Binding-site contacts:
Ligand atom C6 contacts residue ASP54 of chain 1.L at 3.7 Å.
Ligand atom O6 contacts residue TYR48 of chain 1.L at 3.7 Å.
Ligand atom C3 contacts residue ASN135 of chain 1.L at 3.7 Å.
Ligand atom O4 contacts residue ASN135 of chain 1.L at 2.5 Å (h-bond).
Ligand atom O2 contacts residue GLN133 of chain 1.L at 3.6 Å.
Ligand atom O3 contacts residue ASN135 of chain 1.L at 3.2 Å (h-bond).
Ligand atom C6 contacts residue ILE52 of chain 1.L at 3.3 Å (hydrophobic).
Ligand atom O2 contacts residue ILE13 of chain 1.L at 3.4 Å.
Ligand atom O6 contacts residue PHE1 of chain 1.L at 2.6 Å (h-bond).
Ligand atom O3 contacts residue ASP140 of chain 1.L at 2.5 Å (salt-bridge).
Ligand atom O3 contacts residue GLN133 of chain 1.L at 3.2 Å (h-bond).
Ligand atom O6 contacts residue ASP47 of chain 1.L at 3.1 Å (salt-bridge).
Ligand atom C6 contacts residue TYR48 of chain 1.L at 3.5 Å (hydrophobic).
Ligand atom C2 contacts residue ASP140 of chain 1.L at 3.7 Å.
Ligand atom O4 contacts residue ASP54 of chain 1.L at 3.3 Å (salt-bridge).
Ligand atom C4 contacts residue GLN133 of chain 1.L at 4.1 Å.
Ligand atom C4 contacts residue PHE1 of chain 1.L at 3.7 Å (hydrophobic).
Ligand atom O6 contacts residue ASN46 of chain 1.L at 2.9 Å (h-bond).
Ligand atom C2 contacts residue PHE1 of chain 1.L at 3.6 Å (hydrophobic).
Ligand atom O2 contacts residue PHE1 of chain 1.L at 2.8 Å (h-bond).
Ligand atom O1 contacts residue TYR48 of chain 1.L at 3.3 Å.
Ligand atom C3 contacts residue ASP140 of chain 1.L at 2.9 Å.
Ligand atom O5 contacts residue PHE1 of chain 1.L at 2.7 Å (h-bond).
Ligand atom C5 contacts residue PHE1 of chain 1.L at 3.5 Å (hydrophobic).
Ligand atom O6 contacts residue ASP54 of chain 1.L at 2.8 Å (salt-bridge).
Ligand atom O5 contacts residue ASP47 of chain 1.L at 3.8 Å.
Ligand atom C2 contacts residue ILE13 of chain 1.L at 3.3 Å (hydrophobic).
Ligand atom C5 contacts residue ILE52 of chain 1.L at 3.5 Å (hydrophobic).
Ligand atom C4 contacts residue ASN135 of chain 1.L at 3.6 Å.
Ligand atom O5 contacts residue TYR48 of chain 1.L at 3.9 Å.
Ligand atom O4 contacts residue ILE52 of chain 1.L at 3.4 Å.
Ligand atom C1 contacts residue PHE1 of chain 1.L at 3.4 Å (hydrophobic).
Ligand atom C6 contacts residue ASN46 of chain 1.L at 3.4 Å.
Ligand atom O3 contacts residue PHE142 of chain 1.L at 3.8 Å.
Ligand atom C6 contacts residue PHE1 of chain 1.L at 3.6 Å (hydrophobic).
Ligand atom C1 contacts residue ILE13 of chain 1.L at 3.3 Å (hydrophobic).
Ligand atom C5 contacts residue TYR48 of chain 1.L at 3.7 Å (hydrophobic).
Ligand atom C6 contacts residue ASP47 of chain 1.L at 3.9 Å.
Ligand atom O1 contacts residue ILE13 of chain 1.L at 3.8 Å.
Ligand atom C4 contacts residue ASP54 of chain 1.L at 3.6 Å.

Sequence of chain 1.L:
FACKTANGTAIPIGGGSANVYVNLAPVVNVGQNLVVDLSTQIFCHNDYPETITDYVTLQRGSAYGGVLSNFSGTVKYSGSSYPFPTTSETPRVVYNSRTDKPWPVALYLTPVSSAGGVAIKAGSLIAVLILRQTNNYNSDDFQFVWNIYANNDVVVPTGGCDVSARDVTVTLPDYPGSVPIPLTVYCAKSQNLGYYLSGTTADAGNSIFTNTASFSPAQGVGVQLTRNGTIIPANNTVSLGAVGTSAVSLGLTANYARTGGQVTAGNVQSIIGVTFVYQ

The small molecule below binds the protein below.
Small molecule (SMILES): OC[C@H]1O[C@H](O)[C@@H](O)[C@@H](O)[C@@H]1O